Sequence of chain 1.B:
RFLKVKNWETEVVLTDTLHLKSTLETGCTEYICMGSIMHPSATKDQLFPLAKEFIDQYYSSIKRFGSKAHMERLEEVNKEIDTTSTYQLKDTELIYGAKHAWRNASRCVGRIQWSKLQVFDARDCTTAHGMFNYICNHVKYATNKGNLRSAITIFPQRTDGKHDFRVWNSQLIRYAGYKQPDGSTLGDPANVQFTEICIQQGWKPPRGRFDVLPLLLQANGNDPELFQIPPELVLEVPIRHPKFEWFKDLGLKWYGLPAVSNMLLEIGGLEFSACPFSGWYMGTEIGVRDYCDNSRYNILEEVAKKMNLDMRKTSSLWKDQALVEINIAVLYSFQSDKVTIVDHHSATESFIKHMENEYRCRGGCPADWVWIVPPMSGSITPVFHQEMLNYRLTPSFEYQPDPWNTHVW

Binding-site contacts:
Ligand atom N11 contacts residue GLN182 of chain 1.B at 3.5 Å.
Ligand atom C12 contacts residue TYR292 of chain 1.B at 3.4 Å (hydrophobic).
Ligand atom C09 contacts residue PRO269 of chain 1.B at 3.8 Å (hydrophobic).
Ligand atom N01 contacts residue PRO269 of chain 1.B at 3.8 Å.
Ligand atom C12 contacts residue TYR266 of chain 1.B at 3.8 Å (hydrophobic).
Ligand atom C14 contacts residue GLN182 of chain 1.B at 3.7 Å.
Ligand atom C02 contacts residue HEM1 of chain 1.I at 3.8 Å.
Ligand atom N02 contacts residue TYR292 of chain 1.B at 3.7 Å.
Ligand atom C12 contacts residue GLN182 of chain 1.B at 3.5 Å.
Ligand atom C03 contacts residue TRP291 of chain 1.B at 3.9 Å (hydrophobic).
Ligand atom C13 contacts residue GLN182 of chain 1.B at 3.8 Å.
Ligand atom C16 contacts residue GLN182 of chain 1.B at 3.5 Å.
Ligand atom C16 contacts residue TYR266 of chain 1.B at 3.9 Å (hydrophobic).
Ligand atom N02 contacts residue TRP291 of chain 1.B at 2.8 Å (h-bond).
Ligand atom C07 contacts residue GLY290 of chain 1.B at 3.8 Å.
Ligand atom C02 contacts residue GLU296 of chain 1.B at 3.4 Å.
Ligand atom C07 contacts residue HEM1 of chain 1.I at 3.4 Å.
Ligand atom N02 contacts residue GLU296 of chain 1.B at 2.6 Å (salt-bridge).
Ligand atom N01 contacts residue GLU296 of chain 1.B at 2.6 Å (salt-bridge).
Ligand atom C07 contacts residue PHE288 of chain 1.B at 3.8 Å (hydrophobic).
Ligand atom C02 contacts residue PRO269 of chain 1.B at 3.8 Å (hydrophobic).
Ligand atom N02 contacts residue MET293 of chain 1.B at 3.9 Å.
Ligand atom C02 contacts residue TRP291 of chain 1.B at 3.7 Å (hydrophobic).
Ligand atom C15 contacts residue GLN182 of chain 1.B at 3.5 Å.
Ligand atom C23 contacts residue ARG185 of chain 1.B at 3.9 Å.
Ligand atom N11 contacts residue TYR266 of chain 1.B at 3.1 Å (h-bond).
Ligand atom C05 contacts residue VAL271 of chain 1.B at 3.7 Å (hydrophobic).
Ligand atom C04 contacts residue HEM1 of chain 1.I at 3.9 Å.
Ligand atom C22 contacts residue ARG307 of chain 1.B at 3.8 Å.
Ligand atom C08 contacts residue HEM1 of chain 1.I at 3.8 Å.
Ligand atom C23 contacts residue ARG307 of chain 1.B at 3.8 Å.
Ligand atom C21 contacts residue GLN182 of chain 1.B at 3.6 Å.
Ligand atom C08 contacts residue GLU296 of chain 1.B at 3.4 Å.
Ligand atom N11 contacts residue TYR292 of chain 1.B at 3.8 Å.
Ligand atom C03 contacts residue HEM1 of chain 1.I at 3.3 Å.
Ligand atom C06 contacts residue GLU296 of chain 1.B at 3.4 Å.
Ligand atom C16 contacts residue ARG185 of chain 1.B at 3.8 Å.
Ligand atom C26 contacts residue GLN182 of chain 1.B at 3.3 Å.
Ligand atom N02 contacts residue HEM1 of chain 1.I at 3.5 Å.
Ligand atom C22 contacts residue ARG185 of chain 1.B at 3.6 Å.

Sequence of chain 1.A:
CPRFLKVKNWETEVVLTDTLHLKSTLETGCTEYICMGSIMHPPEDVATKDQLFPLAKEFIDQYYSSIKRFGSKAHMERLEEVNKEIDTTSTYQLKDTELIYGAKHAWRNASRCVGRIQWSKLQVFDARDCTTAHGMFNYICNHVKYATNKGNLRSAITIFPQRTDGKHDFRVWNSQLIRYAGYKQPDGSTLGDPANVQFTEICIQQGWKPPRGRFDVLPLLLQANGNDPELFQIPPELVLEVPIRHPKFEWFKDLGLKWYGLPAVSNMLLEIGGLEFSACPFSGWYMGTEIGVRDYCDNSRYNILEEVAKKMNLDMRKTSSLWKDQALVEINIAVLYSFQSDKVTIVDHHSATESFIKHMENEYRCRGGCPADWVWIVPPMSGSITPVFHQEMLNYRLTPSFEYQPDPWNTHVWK

A small-molecule ligand and the protein it binds are described below.
Small molecule (SMILES): CNCc1ccc(-c2cncc(CCc3cc(C)cc(N)n3)c2)cc1